Sequence of chain 1.I:
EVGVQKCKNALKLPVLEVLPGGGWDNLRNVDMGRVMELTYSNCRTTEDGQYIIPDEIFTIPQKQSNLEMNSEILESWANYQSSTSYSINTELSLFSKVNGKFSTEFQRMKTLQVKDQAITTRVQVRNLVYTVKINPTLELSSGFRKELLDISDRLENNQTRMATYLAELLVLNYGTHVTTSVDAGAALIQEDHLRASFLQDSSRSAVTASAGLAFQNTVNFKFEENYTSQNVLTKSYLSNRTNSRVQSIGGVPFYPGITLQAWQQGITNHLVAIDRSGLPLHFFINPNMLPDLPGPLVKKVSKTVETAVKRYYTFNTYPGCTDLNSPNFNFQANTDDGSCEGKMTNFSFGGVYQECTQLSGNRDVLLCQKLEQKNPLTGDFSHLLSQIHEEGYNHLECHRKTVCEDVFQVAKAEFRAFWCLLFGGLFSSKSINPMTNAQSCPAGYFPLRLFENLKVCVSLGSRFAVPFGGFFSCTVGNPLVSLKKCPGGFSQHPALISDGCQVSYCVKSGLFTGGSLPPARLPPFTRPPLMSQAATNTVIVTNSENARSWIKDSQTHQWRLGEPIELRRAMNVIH

Binding-site contacts:
Ligand atom O7 contacts residue THR590 of chain 1.H at 3.7 Å.
Ligand atom N2 contacts residue LEU416 of chain 1.I at 4.5 Å.
Ligand atom C8 contacts residue CYS418 of chain 1.I at 3.7 Å (hydrophobic).
Ligand atom C5 contacts residue ASN168 of chain 1.H at 3.7 Å.
Ligand atom O7 contacts residue ASN168 of chain 1.H at 3.1 Å (h-bond).
Ligand atom C8 contacts residue LEU416 of chain 1.I at 3.9 Å (hydrophobic).
Ligand atom C7 contacts residue LEU416 of chain 1.I at 4.5 Å (hydrophobic).
Ligand atom N2 contacts residue ASN168 of chain 1.H at 2.9 Å (h-bond).
Ligand atom O7 contacts residue GLN587 of chain 1.H at 4.2 Å.
Ligand atom O5 contacts residue ASN168 of chain 1.H at 2.4 Å (h-bond).
Ligand atom C7 contacts residue ASN168 of chain 1.H at 3.2 Å.
Ligand atom C8 contacts residue ASN168 of chain 1.H at 4.4 Å.
Ligand atom C2 contacts residue ASN168 of chain 1.H at 2.4 Å.
Ligand atom C1 contacts residue ASN168 of chain 1.H at 1.4 Å.
Ligand atom C3 contacts residue ASN168 of chain 1.H at 3.8 Å.
Ligand atom C4 contacts residue ASN168 of chain 1.H at 4.2 Å.

This small molecule binds to this protein.
Small molecule (SMILES): CC(=O)N[C@@H]1[C@@H](O)[C@H](O)[C@@H](CO)O[C@H]1O

Sequence of chain 1.H:
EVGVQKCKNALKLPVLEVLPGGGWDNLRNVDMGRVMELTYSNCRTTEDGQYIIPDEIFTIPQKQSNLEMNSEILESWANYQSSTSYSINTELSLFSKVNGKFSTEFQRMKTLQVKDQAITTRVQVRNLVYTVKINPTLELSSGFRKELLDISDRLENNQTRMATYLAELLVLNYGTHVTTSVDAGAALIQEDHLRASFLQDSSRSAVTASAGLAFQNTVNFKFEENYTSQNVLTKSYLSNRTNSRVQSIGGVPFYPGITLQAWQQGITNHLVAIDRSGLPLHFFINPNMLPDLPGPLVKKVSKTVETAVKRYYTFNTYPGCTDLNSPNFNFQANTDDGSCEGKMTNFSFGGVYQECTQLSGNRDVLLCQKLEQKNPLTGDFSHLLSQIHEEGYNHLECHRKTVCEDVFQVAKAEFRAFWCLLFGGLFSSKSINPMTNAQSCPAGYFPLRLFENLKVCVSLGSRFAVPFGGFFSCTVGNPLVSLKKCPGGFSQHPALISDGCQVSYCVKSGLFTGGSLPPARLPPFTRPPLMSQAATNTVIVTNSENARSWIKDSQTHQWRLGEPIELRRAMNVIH